The small molecule below binds the protein below.
Small molecule (SMILES): NCC=C(CCCCCN)SC[C@H]1O[C@@H](n2cnc3c(N)ncnc32)[C@H](O)[C@@H]1O

Sequence of chain 2.A:
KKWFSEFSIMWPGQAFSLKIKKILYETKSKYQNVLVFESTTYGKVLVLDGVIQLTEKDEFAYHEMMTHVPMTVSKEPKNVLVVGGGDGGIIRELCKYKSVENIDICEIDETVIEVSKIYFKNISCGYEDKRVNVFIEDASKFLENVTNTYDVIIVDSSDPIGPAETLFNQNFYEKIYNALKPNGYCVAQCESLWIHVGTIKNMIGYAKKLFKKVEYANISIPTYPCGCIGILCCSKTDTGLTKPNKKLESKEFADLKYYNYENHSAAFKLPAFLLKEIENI

Binding-site contacts:
Ligand atom N7 contacts residue ALA166 of chain 2.A at 3.2 Å (h-bond).
Ligand atom CA contacts residue GLN55 of chain 2.A at 3.4 Å.
Ligand atom C3' contacts residue GLU109 of chain 2.A at 3.5 Å.
Ligand atom O2' contacts residue GLN34 of chain 2.A at 3.1 Å (h-bond).
Ligand atom C4' contacts residue GLU109 of chain 2.A at 3.4 Å.
Ligand atom N3 contacts residue GLY86 of chain 2.A at 3.4 Å.
Ligand atom N6 contacts residue PRO165 of chain 2.A at 3.0 Å (h-bond).
Ligand atom C12 contacts residue GLN55 of chain 2.A at 3.5 Å.
Ligand atom N16 contacts residue ASP161 of chain 2.A at 2.9 Å (salt-bridge).
Ligand atom C4' contacts residue GLY87 of chain 2.A at 3.4 Å.
Ligand atom O4' contacts residue GLY86 of chain 2.A at 3.4 Å.
Ligand atom CA contacts residue ASP89 of chain 2.A at 3.3 Å.
Ligand atom SD contacts residue GLN55 of chain 2.A at 3.1 Å (h-bond).
Ligand atom C15 contacts residue ASP161 of chain 2.A at 3.2 Å.
Ligand atom N1 contacts residue ALA141 of chain 2.A at 3.1 Å (h-bond).
Ligand atom C1' contacts residue GLU109 of chain 2.A at 3.4 Å.
Ligand atom C2 contacts residue CYS108 of chain 2.A at 3.5 Å (hydrophobic).
Ligand atom N6 contacts residue ASP140 of chain 2.A at 3.0 Å (salt-bridge).
Ligand atom CB contacts residue ASP158 of chain 2.A at 3.4 Å.
Ligand atom C5' contacts residue GLY87 of chain 2.A at 3.4 Å.
Ligand atom CG contacts residue ASP158 of chain 2.A at 3.3 Å.
Ligand atom O3' contacts residue VAL114 of chain 2.A at 3.4 Å.
Ligand atom N contacts residue ASP89 of chain 2.A at 2.7 Å (salt-bridge).
Ligand atom N6 contacts residue THR168 of chain 2.A at 3.5 Å (h-bond).
Ligand atom C11 contacts residue SER159 of chain 2.A at 3.5 Å.
Ligand atom C2 contacts residue ILE110 of chain 2.A at 3.4 Å (hydrophobic).
Ligand atom O3' contacts residue GLU109 of chain 2.A at 2.7 Å (salt-bridge).
Ligand atom SD contacts residue SER160 of chain 2.A at 3.4 Å (h-bond).
Ligand atom C8 contacts residue SER160 of chain 2.A at 3.5 Å.
Ligand atom C5' contacts residue ASP158 of chain 2.A at 3.1 Å.
Ligand atom N contacts residue ASP158 of chain 2.A at 3.0 Å (salt-bridge).
Ligand atom O2' contacts residue GLU109 of chain 2.A at 2.7 Å (salt-bridge).
Ligand atom N7 contacts residue PRO165 of chain 2.A at 3.3 Å.
Ligand atom N3 contacts residue ILE110 of chain 2.A at 3.3 Å (h-bond).
Ligand atom CB contacts residue ASP89 of chain 2.A at 3.3 Å.
Ligand atom SD contacts residue SER159 of chain 2.A at 3.4 Å.
Ligand atom CA contacts residue TYR226 of chain 2.A at 3.5 Å (hydrophobic).
Ligand atom N contacts residue HIS65 of chain 2.A at 2.7 Å (h-bond).
Ligand atom O4' contacts residue ASP158 of chain 2.A at 3.4 Å (salt-bridge).
Ligand atom C11 contacts residue ASP158 of chain 2.A at 3.5 Å.